Binding-site contacts:
Ligand atom C11 contacts residue SER291 of chain 4.A at 3.9 Å.
Ligand atom C8 contacts residue SER289 of chain 4.A at 4.2 Å.
Ligand atom N5 contacts residue SER291 of chain 4.A at 3.6 Å (h-bond).
Ligand atom O10 contacts residue THR319 of chain 4.A at 4.2 Å.
Ligand atom O1A contacts residue SER286 of chain 4.A at 3.4 Å (h-bond).
Ligand atom N5 contacts residue ASN318 of chain 4.A at 3.6 Å (h-bond).
Ligand atom C1 contacts residue SER286 of chain 4.A at 3.4 Å.
Ligand atom C10 contacts residue ASN318 of chain 4.A at 3.8 Å.
Ligand atom C4 contacts residue ASN318 of chain 4.A at 3.4 Å.
Ligand atom O1B contacts residue ALA288 of chain 4.A at 3.6 Å.
Ligand atom C11 contacts residue TRP321 of chain 4.A at 3.5 Å (hydrophobic).
Ligand atom C6 contacts residue SER291 of chain 4.A at 4.1 Å.
Ligand atom C3 contacts residue ASN318 of chain 4.A at 3.7 Å.
Ligand atom C5 contacts residue SER291 of chain 4.A at 4.2 Å.
Ligand atom C5 contacts residue ASN318 of chain 4.A at 4.2 Å.
Ligand atom C6 contacts residue SER289 of chain 4.A at 3.5 Å.
Ligand atom C10 contacts residue THR319 of chain 4.A at 4.2 Å.
Ligand atom O4 contacts residue ASN318 of chain 4.A at 2.9 Å (h-bond).
Ligand atom O1B contacts residue SER286 of chain 4.A at 2.9 Å (h-bond).
Ligand atom C9 contacts residue LYS352 of chain 4.A at 3.7 Å.
Ligand atom C11 contacts residue THR319 of chain 4.A at 3.6 Å.
Ligand atom O6 contacts residue SER289 of chain 4.A at 4.2 Å.
Ligand atom C10 contacts residue TRP321 of chain 4.A at 3.7 Å (hydrophobic).
Ligand atom O4 contacts residue THR319 of chain 4.A at 3.9 Å.
Ligand atom C1 contacts residue SER289 of chain 4.A at 4.3 Å.
Ligand atom C7 contacts residue SER289 of chain 4.A at 3.7 Å.
Ligand atom C10 contacts residue SER291 of chain 4.A at 4.4 Å.
Ligand atom O10 contacts residue TRP321 of chain 4.A at 4.3 Å.
Ligand atom C11 contacts residue ASP320 of chain 4.A at 3.8 Å.
Ligand atom FAI contacts residue ASN318 of chain 4.A at 4.5 Å.
Ligand atom O10 contacts residue ASN318 of chain 4.A at 4.4 Å.
Ligand atom O7 contacts residue TRP321 of chain 4.A at 3.6 Å.
Ligand atom O1A contacts residue ASN318 of chain 4.A at 3.8 Å.
Ligand atom C4 contacts residue SER291 of chain 4.A at 4.1 Å.
Ligand atom O1B contacts residue SER289 of chain 4.A at 3.4 Å (h-bond).
Ligand atom N5 contacts residue TRP321 of chain 4.A at 3.8 Å.
Ligand atom C7 contacts residue TRP321 of chain 4.A at 3.8 Å (hydrophobic).
Ligand atom C11 contacts residue ASN318 of chain 4.A at 3.9 Å.
Ligand atom O8 contacts residue SER289 of chain 4.A at 3.5 Å (h-bond).

Sequence of chain 4.A:
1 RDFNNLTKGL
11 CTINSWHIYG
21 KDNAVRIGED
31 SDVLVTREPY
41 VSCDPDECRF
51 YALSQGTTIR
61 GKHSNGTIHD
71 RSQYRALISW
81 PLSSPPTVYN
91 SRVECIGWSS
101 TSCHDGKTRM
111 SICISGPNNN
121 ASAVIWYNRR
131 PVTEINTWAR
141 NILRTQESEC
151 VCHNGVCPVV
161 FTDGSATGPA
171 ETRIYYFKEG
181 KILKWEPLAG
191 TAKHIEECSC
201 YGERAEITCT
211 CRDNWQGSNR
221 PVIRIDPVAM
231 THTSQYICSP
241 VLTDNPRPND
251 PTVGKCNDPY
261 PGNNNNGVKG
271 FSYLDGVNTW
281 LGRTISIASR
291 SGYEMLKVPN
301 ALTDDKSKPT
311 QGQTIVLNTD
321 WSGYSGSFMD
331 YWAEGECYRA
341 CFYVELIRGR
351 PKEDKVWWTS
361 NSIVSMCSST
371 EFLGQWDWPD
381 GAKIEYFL

This protein binds this small molecule.
Small molecule (SMILES): CC(=O)N[C@@H]1[C@@H](O)[C@@H](F)[C@](F)(C(=O)O)O[C@H]1[C@H](O)[C@@H](C)O